Binding-site contacts:
Ligand atom O10 contacts residue ASN293 of chain 17.A at 4.3 Å.
Ligand atom C4 contacts residue GLY78 of chain 17.A at 3.6 Å.
Ligand atom O4 contacts residue THR291 of chain 17.A at 3.5 Å.
Ligand atom C1 contacts residue ARG77 of chain 17.A at 3.5 Å.
Ligand atom C5 contacts residue TYR72 of chain 17.A at 3.7 Å (hydrophobic).
Ligand atom O4 contacts residue ASN80 of chain 17.A at 4.1 Å.
Ligand atom O4 contacts residue TYR72 of chain 17.A at 4.2 Å.
Ligand atom C4 contacts residue HIS298 of chain 17.A at 3.6 Å.
Ligand atom C3 contacts residue VAL296 of chain 17.A at 3.4 Å (hydrophobic).
Ligand atom O1A contacts residue TYR72 of chain 17.A at 3.7 Å.
Ligand atom C11 contacts residue TYR72 of chain 17.A at 3.9 Å (hydrophobic).
Ligand atom O1A contacts residue GLY78 of chain 17.A at 3.4 Å (h-bond).
Ligand atom C2 contacts residue GLY78 of chain 17.A at 4.1 Å.
Ligand atom C6 contacts residue THR94 of chain 17.A at 3.9 Å.
Ligand atom O4 contacts residue ILE79 of chain 17.A at 3.7 Å.
Ligand atom C3 contacts residue GLY78 of chain 17.A at 3.7 Å.
Ligand atom C1 contacts residue TYR72 of chain 17.A at 4.1 Å (hydrophobic).
Ligand atom C3 contacts residue ARG77 of chain 17.A at 3.8 Å.
Ligand atom O6 contacts residue ASN93 of chain 17.A at 2.9 Å (h-bond).
Ligand atom O1B contacts residue ARG77 of chain 17.A at 3.0 Å (salt-bridge).
Ligand atom C6 contacts residue ASN93 of chain 17.A at 3.1 Å.
Ligand atom C5 contacts residue ASN93 of chain 17.A at 3.6 Å.
Ligand atom C4 contacts residue TYR72 of chain 17.A at 3.7 Å (hydrophobic).
Ligand atom O8 contacts residue TYR72 of chain 17.A at 3.9 Å.
Ligand atom O1B contacts residue TYR72 of chain 17.A at 4.1 Å.
Ligand atom O4 contacts residue GLY78 of chain 17.A at 3.3 Å.
Ligand atom O4 contacts residue HIS298 of chain 17.A at 2.7 Å (h-bond).
Ligand atom C11 contacts residue ASP85 of chain 17.B at 3.5 Å.
Ligand atom O8 contacts residue ARG77 of chain 17.A at 3.3 Å (salt-bridge).
Ligand atom N5 contacts residue TYR72 of chain 17.A at 2.9 Å (h-bond).
Ligand atom O4 contacts residue VAL296 of chain 17.A at 3.7 Å.
Ligand atom C4 contacts residue VAL296 of chain 17.A at 4.2 Å (hydrophobic).
Ligand atom C6 contacts residue TYR72 of chain 17.A at 3.9 Å (hydrophobic).
Ligand atom O1A contacts residue ARG77 of chain 17.A at 3.1 Å.
Ligand atom C10 contacts residue TYR72 of chain 17.A at 3.8 Å (hydrophobic).
Ligand atom O3 contacts residue GLY78 of chain 17.A at 3.6 Å.
Ligand atom C3 contacts residue GLY78 of chain 17.A at 4.2 Å.
Ligand atom C4 contacts residue ARG77 of chain 17.A at 4.3 Å.
Ligand atom C3 contacts residue HIS298 of chain 17.A at 4.1 Å.
Ligand atom C1 contacts residue GLY78 of chain 17.A at 4.2 Å.

A protein and the small-molecule ligand that binds it are described below.
Small molecule (SMILES): CC(=O)N[C@H]1[C@H]([C@H](O)[C@H](O)CO)O[C@@](O[C@H]2[C@@H](O)[C@@H](CO)O[C@@H](O[C@H]3[C@H](O)[C@@H](O)[C@H](O)O[C@@H]3CO)[C@@H]2O)(C(=O)O)C[C@@H]1O

Sequence of chain 17.A:
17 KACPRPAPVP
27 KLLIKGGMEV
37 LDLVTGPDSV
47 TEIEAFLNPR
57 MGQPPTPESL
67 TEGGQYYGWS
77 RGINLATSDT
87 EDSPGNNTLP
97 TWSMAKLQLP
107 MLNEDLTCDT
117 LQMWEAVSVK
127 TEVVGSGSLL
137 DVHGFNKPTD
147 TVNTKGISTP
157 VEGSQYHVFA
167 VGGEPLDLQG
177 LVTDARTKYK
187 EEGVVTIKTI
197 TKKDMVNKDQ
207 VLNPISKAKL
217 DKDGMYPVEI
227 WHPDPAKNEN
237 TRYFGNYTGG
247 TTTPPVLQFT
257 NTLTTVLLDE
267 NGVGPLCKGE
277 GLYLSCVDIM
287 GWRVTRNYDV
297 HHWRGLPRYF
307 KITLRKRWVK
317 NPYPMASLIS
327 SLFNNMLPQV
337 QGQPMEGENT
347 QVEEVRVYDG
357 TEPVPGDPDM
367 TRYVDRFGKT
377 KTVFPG

Sequence of chain 17.B:
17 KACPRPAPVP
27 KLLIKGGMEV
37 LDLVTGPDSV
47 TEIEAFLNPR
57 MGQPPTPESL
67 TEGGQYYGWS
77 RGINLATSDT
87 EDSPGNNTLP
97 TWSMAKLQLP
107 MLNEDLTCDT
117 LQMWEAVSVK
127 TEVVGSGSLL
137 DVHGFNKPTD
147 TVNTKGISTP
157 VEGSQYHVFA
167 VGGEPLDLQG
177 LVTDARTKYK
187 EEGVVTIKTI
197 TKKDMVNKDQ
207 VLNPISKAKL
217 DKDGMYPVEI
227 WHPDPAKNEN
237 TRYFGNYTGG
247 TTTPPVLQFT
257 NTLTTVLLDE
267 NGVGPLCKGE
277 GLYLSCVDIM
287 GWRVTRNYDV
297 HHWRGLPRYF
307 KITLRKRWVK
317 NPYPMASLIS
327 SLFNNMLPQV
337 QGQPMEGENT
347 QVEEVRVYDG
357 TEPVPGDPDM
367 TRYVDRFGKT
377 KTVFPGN